The small molecule below binds the protein below.
Small molecule (SMILES): CC(=O)N[C@@H]1[C@@H](O)[C@H](O)[C@@H](CO)O[C@H]1O

Binding-site contacts:
Ligand atom O5 contacts residue ASN81 of chain 1.E at 2.4 Å (h-bond).
Ligand atom C3 contacts residue ASN81 of chain 1.E at 3.8 Å.
Ligand atom O7 contacts residue LYS78 of chain 1.E at 4.2 Å.
Ligand atom C8 contacts residue ILE371 of chain 1.E at 3.8 Å (hydrophobic).
Ligand atom C2 contacts residue ASN81 of chain 1.E at 2.5 Å.
Ligand atom C8 contacts residue ILE402 of chain 1.E at 4.0 Å (hydrophobic).
Ligand atom O7 contacts residue ASN81 of chain 1.E at 3.3 Å (h-bond).
Ligand atom O5 contacts residue THR83 of chain 1.E at 3.9 Å.
Ligand atom C4 contacts residue ASN81 of chain 1.E at 4.2 Å.
Ligand atom C7 contacts residue ILE371 of chain 1.E at 4.2 Å (hydrophobic).
Ligand atom C1 contacts residue ASN81 of chain 1.E at 1.4 Å.
Ligand atom C5 contacts residue ASN81 of chain 1.E at 3.7 Å.
Ligand atom N2 contacts residue ASN81 of chain 1.E at 3.0 Å (h-bond).
Ligand atom C7 contacts residue ASN81 of chain 1.E at 3.4 Å.
Ligand atom C6 contacts residue THR83 of chain 1.E at 4.2 Å.

Sequence of chain 1.E:
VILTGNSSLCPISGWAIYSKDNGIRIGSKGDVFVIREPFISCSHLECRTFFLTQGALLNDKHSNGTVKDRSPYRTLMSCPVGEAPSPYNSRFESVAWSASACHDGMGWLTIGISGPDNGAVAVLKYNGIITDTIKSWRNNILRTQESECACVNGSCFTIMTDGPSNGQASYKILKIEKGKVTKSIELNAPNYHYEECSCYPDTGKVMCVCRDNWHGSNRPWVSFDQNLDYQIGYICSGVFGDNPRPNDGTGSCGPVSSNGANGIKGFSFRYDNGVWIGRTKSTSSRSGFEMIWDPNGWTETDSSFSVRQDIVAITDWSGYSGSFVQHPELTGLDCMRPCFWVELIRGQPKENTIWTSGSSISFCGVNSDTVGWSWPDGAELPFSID